Sequence of chain 1.A:
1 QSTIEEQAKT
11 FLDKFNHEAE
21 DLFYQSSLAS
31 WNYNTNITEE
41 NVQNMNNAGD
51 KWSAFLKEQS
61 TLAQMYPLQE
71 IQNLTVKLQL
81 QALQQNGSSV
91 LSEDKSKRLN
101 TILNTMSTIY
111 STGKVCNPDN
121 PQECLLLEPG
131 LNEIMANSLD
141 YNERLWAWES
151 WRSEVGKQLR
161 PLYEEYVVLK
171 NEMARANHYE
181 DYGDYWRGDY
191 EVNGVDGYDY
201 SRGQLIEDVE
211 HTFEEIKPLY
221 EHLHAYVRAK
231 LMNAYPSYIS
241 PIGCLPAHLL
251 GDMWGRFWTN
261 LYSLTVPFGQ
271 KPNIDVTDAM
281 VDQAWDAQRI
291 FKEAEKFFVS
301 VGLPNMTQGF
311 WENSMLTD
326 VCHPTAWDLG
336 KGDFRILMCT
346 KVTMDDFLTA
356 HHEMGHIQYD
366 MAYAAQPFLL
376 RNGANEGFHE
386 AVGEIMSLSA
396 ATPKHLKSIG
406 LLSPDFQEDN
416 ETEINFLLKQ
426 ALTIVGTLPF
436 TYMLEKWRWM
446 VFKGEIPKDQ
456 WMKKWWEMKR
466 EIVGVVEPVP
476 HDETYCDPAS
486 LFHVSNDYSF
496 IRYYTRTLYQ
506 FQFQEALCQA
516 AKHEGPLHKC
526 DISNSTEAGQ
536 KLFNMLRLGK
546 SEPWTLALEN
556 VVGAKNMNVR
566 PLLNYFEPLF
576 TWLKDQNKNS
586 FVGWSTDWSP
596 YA

Binding-site contacts:
Ligand atom C7 contacts residue SER403 of chain 1.A at 3.6 Å.
Ligand atom C2 contacts residue ASN529 of chain 1.A at 2.4 Å.
Ligand atom O7 contacts residue SER403 of chain 1.A at 3.6 Å.
Ligand atom C7 contacts residue SER528 of chain 1.A at 4.3 Å.
Ligand atom C5 contacts residue ASN529 of chain 1.A at 3.8 Å.
Ligand atom N2 contacts residue SER403 of chain 1.A at 4.3 Å.
Ligand atom C8 contacts residue ASN529 of chain 1.A at 4.2 Å.
Ligand atom O7 contacts residue ASN529 of chain 1.A at 3.4 Å (h-bond).
Ligand atom C1 contacts residue ASN529 of chain 1.A at 1.5 Å.
Ligand atom C8 contacts residue HIS400 of chain 1.A at 4.4 Å.
Ligand atom O5 contacts residue ASN529 of chain 1.A at 2.5 Å (h-bond).
Ligand atom C4 contacts residue ASN529 of chain 1.A at 4.3 Å.
Ligand atom N2 contacts residue ASN529 of chain 1.A at 2.7 Å (h-bond).
Ligand atom O3 contacts residue SER403 of chain 1.A at 4.0 Å.
Ligand atom C3 contacts residue ASN529 of chain 1.A at 3.7 Å.
Ligand atom C8 contacts residue SER528 of chain 1.A at 3.4 Å.
Ligand atom C7 contacts residue ASN529 of chain 1.A at 3.2 Å.
Ligand atom C8 contacts residue ASP526 of chain 1.A at 4.1 Å.
Ligand atom C8 contacts residue SER403 of chain 1.A at 3.1 Å.

The protein below binds the small molecule below.
Small molecule (SMILES): CC(=O)N[C@@H]1[C@@H](O)[C@H](O)[C@@H](CO)O[C@H]1O